The small molecule below binds the protein below.
Small molecule (SMILES): C[C@@H]1Nc2nc(N)[nH]c(=O)c2[N+]2=CN(c3ccc(C[C@H](O)[C@H](O)[C@H](O)CO[C@H]4O[C@H](CO[P](=O)(O)O[C@@H](CCC(=O)O)C(=O)O)[C@@H](O)[C@H]4O)cc3)[C@H](C)[C@@H]12

Sequence of chain 1.L:
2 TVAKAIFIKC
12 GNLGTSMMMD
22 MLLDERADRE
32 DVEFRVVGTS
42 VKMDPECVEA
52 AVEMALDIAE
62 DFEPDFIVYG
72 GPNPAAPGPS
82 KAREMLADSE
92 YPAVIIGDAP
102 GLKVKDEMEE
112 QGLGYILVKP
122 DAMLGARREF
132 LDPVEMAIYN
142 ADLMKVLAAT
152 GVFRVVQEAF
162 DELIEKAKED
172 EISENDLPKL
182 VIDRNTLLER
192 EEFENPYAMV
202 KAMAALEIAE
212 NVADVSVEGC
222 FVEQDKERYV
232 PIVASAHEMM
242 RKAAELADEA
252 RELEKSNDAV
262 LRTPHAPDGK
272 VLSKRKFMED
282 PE

Sequence of chain 1.H:
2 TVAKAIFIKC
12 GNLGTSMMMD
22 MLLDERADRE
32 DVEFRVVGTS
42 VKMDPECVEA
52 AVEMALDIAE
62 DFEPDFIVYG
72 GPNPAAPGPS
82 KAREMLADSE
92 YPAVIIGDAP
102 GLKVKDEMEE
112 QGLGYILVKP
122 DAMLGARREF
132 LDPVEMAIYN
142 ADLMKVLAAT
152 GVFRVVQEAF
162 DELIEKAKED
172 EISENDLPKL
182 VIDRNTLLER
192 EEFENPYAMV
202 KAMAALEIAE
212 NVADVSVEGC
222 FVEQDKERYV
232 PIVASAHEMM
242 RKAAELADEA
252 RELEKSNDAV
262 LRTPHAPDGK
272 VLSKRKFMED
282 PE

Binding-site contacts:
Ligand atom OX2 contacts residue ALA127 of chain 1.H at 2.8 Å (h-bond).
Ligand atom C7M contacts residue GLU26 of chain 1.L at 3.0 Å.
Ligand atom OX5 contacts residue ARG128 of chain 1.H at 3.1 Å (salt-bridge).
Ligand atom NA2 contacts residue ASN13 of chain 1.H at 3.6 Å (h-bond).
Ligand atom C3J contacts residue GLU130 of chain 1.H at 3.6 Å.
Ligand atom CX2 contacts residue ALA127 of chain 1.H at 3.3 Å (hydrophobic).
Ligand atom C2 contacts residue ASN141 of chain 1.H at 3.5 Å.
Ligand atom N3 contacts residue ASN13 of chain 1.H at 3.3 Å (h-bond).
Ligand atom C7 contacts residue GLU26 of chain 1.L at 3.3 Å.
Ligand atom OX4 contacts residue CYS221 of chain 1.H at 3.4 Å (h-bond).
Ligand atom C12 contacts residue ALA127 of chain 1.H at 3.5 Å (hydrophobic).
Ligand atom C4 contacts residue ASN13 of chain 1.H at 3.4 Å.
Ligand atom NA2 contacts residue LEU144 of chain 1.H at 3.6 Å.
Ligand atom N1 contacts residue ASN141 of chain 1.H at 3.2 Å (h-bond).
Ligand atom C13 contacts residue ARG27 of chain 1.L at 3.4 Å.
Ligand atom C5J contacts residue TYR230 of chain 1.H at 3.5 Å (hydrophobic).
Ligand atom OH4 contacts residue LEU125 of chain 1.H at 3.3 Å (h-bond).
Ligand atom C4J contacts residue ARG128 of chain 1.H at 3.4 Å.
Ligand atom C2J contacts residue ARG129 of chain 1.H at 3.6 Å.
Ligand atom C4 contacts residue LEU125 of chain 1.H at 3.5 Å (hydrophobic).
Ligand atom C12 contacts residue ARG27 of chain 1.L at 3.5 Å.
Ligand atom O3J contacts residue ARG128 of chain 1.H at 3.3 Å.
Ligand atom C4A contacts residue LEU125 of chain 1.H at 3.4 Å (hydrophobic).
Ligand atom O3J contacts residue ARG129 of chain 1.H at 3.1 Å (salt-bridge).
Ligand atom NA2 contacts residue GLY15 of chain 1.H at 3.4 Å (h-bond).
Ligand atom OH4 contacts residue MET124 of chain 1.H at 3.5 Å.
Ligand atom C13 contacts residue ALA127 of chain 1.H at 3.5 Å (hydrophobic).
Ligand atom NA2 contacts residue ASN141 of chain 1.H at 2.8 Å (h-bond).
Ligand atom O3J contacts residue GLU130 of chain 1.H at 2.6 Å (salt-bridge).
Ligand atom C2 contacts residue ASN13 of chain 1.H at 3.4 Å.
Ligand atom C9 contacts residue GLU26 of chain 1.L at 3.5 Å.
Ligand atom C8A contacts residue LEU125 of chain 1.H at 3.5 Å (hydrophobic).
Ligand atom OX2 contacts residue CYS221 of chain 1.H at 3.1 Å (h-bond).
Ligand atom C4J contacts residue TYR230 of chain 1.H at 3.5 Å (hydrophobic).
Ligand atom O2J contacts residue ARG129 of chain 1.H at 3.0 Å (salt-bridge).
Ligand atom N5 contacts residue LEU125 of chain 1.H at 3.4 Å.
Ligand atom O4J contacts residue ARG128 of chain 1.H at 3.3 Å (salt-bridge).
Ligand atom N1 contacts residue ASN13 of chain 1.H at 3.0 Å (h-bond).
Ligand atom OX4 contacts residue ARG128 of chain 1.H at 3.3 Å (salt-bridge).
Ligand atom C4A contacts residue ASN13 of chain 1.H at 3.6 Å.